Binding-site contacts:
Ligand atom C3 contacts residue BMA3 of chain 1.B at 3.9 Å.
Ligand atom O2 contacts residue BMA3 of chain 1.B at 2.9 Å (h-bond).
Ligand atom C5 contacts residue BMA3 of chain 1.B at 3.8 Å.
Ligand atom C1 contacts residue BMA3 of chain 1.B at 2.5 Å.
Ligand atom O5 contacts residue BMA3 of chain 1.B at 2.5 Å (h-bond).
Ligand atom C2 contacts residue BMA3 of chain 1.B at 2.7 Å.
Ligand atom C4 contacts residue BMA3 of chain 1.B at 4.5 Å.

This small molecule binds to this protein.
Small molecule (SMILES): OC[C@H]1O[C@H](O)[C@@H](O)[C@@H](O)[C@@H]1O